This small molecule binds to this protein.
Small molecule (SMILES): CSC[C@H]1O[C@@H](n2cnc3c(N)ncnc32)[C@H](O)[C@@H]1O

Sequence of chain 1.C:
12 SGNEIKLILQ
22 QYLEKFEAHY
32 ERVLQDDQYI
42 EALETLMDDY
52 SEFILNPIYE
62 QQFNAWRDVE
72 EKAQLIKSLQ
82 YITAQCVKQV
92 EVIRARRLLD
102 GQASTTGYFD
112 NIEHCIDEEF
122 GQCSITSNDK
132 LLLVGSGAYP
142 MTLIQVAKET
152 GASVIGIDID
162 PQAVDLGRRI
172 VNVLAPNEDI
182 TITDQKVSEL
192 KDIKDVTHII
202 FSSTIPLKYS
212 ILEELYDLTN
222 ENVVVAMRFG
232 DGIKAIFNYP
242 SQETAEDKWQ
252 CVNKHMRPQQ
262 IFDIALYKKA

Binding-site contacts:
Ligand atom N9 contacts residue ILE206 of chain 1.C at 4.1 Å.
Ligand atom C2 contacts residue ILE160 of chain 1.C at 3.7 Å (hydrophobic).
Ligand atom N3 contacts residue ASP159 of chain 1.C at 3.9 Å.
Ligand atom C3' contacts residue ASP159 of chain 1.C at 3.4 Å.
Ligand atom CS contacts residue GLU92 of chain 1.C at 3.4 Å.
Ligand atom C2' contacts residue LYS89 of chain 1.C at 4.1 Å.
Ligand atom O2' contacts residue ASP159 of chain 1.C at 2.3 Å (salt-bridge).
Ligand atom N1 contacts residue ILE212 of chain 1.C at 3.9 Å.
Ligand atom N1 contacts residue ILE160 of chain 1.C at 3.7 Å.
Ligand atom N6 contacts residue LEU208 of chain 1.C at 4.0 Å.
Ligand atom C2' contacts residue ASP159 of chain 1.C at 3.2 Å.
Ligand atom N3 contacts residue GLY136 of chain 1.C at 3.8 Å.
Ligand atom O2' contacts residue ILE160 of chain 1.C at 3.6 Å.
Ligand atom CS contacts residue FN61 of chain 1.I at 3.3 Å.
Ligand atom C8 contacts residue ILE206 of chain 1.C at 3.9 Å (hydrophobic).
Ligand atom O3' contacts residue LYS89 of chain 1.C at 3.8 Å.
Ligand atom C2 contacts residue VAL135 of chain 1.C at 4.0 Å (hydrophobic).
Ligand atom N7 contacts residue PRO207 of chain 1.C at 4.0 Å.
Ligand atom C5 contacts residue ILE206 of chain 1.C at 3.7 Å (hydrophobic).
Ligand atom N6 contacts residue ILE206 of chain 1.C at 3.6 Å.
Ligand atom N7 contacts residue ILE206 of chain 1.C at 3.6 Å.
Ligand atom N3 contacts residue ILE160 of chain 1.C at 3.7 Å.
Ligand atom O3' contacts residue GLY138 of chain 1.C at 4.0 Å.
Ligand atom C4' contacts residue ASP159 of chain 1.C at 3.4 Å.
Ligand atom C1' contacts residue GLY136 of chain 1.C at 3.8 Å.
Ligand atom N7 contacts residue ILE160 of chain 1.C at 4.0 Å.
Ligand atom O3' contacts residue ALA164 of chain 1.C at 3.7 Å.
Ligand atom C4 contacts residue ILE160 of chain 1.C at 3.9 Å (hydrophobic).
Ligand atom C6 contacts residue ILE160 of chain 1.C at 4.0 Å (hydrophobic).
Ligand atom C1' contacts residue ASP159 of chain 1.C at 3.4 Å.
Ligand atom CS contacts residue GLY138 of chain 1.C at 3.6 Å.
Ligand atom O3' contacts residue ASP159 of chain 1.C at 2.7 Å (salt-bridge).
Ligand atom C3' contacts residue LYS89 of chain 1.C at 3.6 Å.
Ligand atom O4' contacts residue GLY136 of chain 1.C at 3.3 Å.
Ligand atom N9 contacts residue ILE160 of chain 1.C at 4.1 Å.
Ligand atom C4' contacts residue GLY136 of chain 1.C at 4.0 Å.
Ligand atom O2' contacts residue ASP161 of chain 1.C at 3.4 Å.
Ligand atom O4' contacts residue ASP159 of chain 1.C at 3.9 Å.
Ligand atom C6 contacts residue ILE206 of chain 1.C at 3.8 Å (hydrophobic).
Ligand atom N6 contacts residue ILE212 of chain 1.C at 3.7 Å.